Binding-site contacts:
Ligand atom O3G contacts residue LYS417 of chain 1.I at 3.4 Å.
Ligand atom O3B contacts residue LYS248 of chain 1.I at 2.9 Å (salt-bridge).
Ligand atom PG contacts residue MG1 of chain 1.PC at 3.4 Å.
Ligand atom C5 contacts residue ARG227 of chain 1.I at 3.2 Å.
Ligand atom O1G contacts residue GTP1 of chain 1.RC at 2.5 Å (h-bond).
Ligand atom N7 contacts residue ARG227 of chain 1.I at 3.1 Å (salt-bridge).
Ligand atom O4' contacts residue ARG227 of chain 1.I at 3.0 Å (salt-bridge).
Ligand atom C5' contacts residue GTP1 of chain 1.RC at 3.4 Å.
Ligand atom O2A contacts residue HIS270 of chain 1.L at 2.6 Å (h-bond).
Ligand atom O1A contacts residue ARG227 of chain 1.I at 2.8 Å (salt-bridge).
Ligand atom O2B contacts residue LYS271 of chain 1.L at 2.7 Å (salt-bridge).
Ligand atom C1' contacts residue PHE51 of chain 1.L at 3.4 Å (hydrophobic).
Ligand atom O1B contacts residue MG1 of chain 1.PC at 2.3 Å.
Ligand atom C3' contacts residue VAL50 of chain 1.L at 3.3 Å (hydrophobic).
Ligand atom C3' contacts residue GTP1 of chain 1.RC at 3.3 Å.
Ligand atom O2G contacts residue ARG246 of chain 1.I at 3.2 Å (salt-bridge).
Ligand atom N3 contacts residue ARG227 of chain 1.I at 3.4 Å (salt-bridge).
Ligand atom O3A contacts residue GTP1 of chain 1.RC at 3.5 Å (h-bond).
Ligand atom N6 contacts residue ASN252 of chain 1.I at 3.2 Å (h-bond).
Ligand atom PG contacts residue ARG246 of chain 1.I at 3.5 Å.
Ligand atom O1G contacts residue MG1 of chain 1.PC at 2.3 Å.
Ligand atom O1B contacts residue GTP1 of chain 1.RC at 2.8 Å (h-bond).
Ligand atom PA contacts residue LYS248 of chain 1.I at 3.2 Å.
Ligand atom C2 contacts residue ASN13 of chain 1.K at 3.3 Å.
Ligand atom O3B contacts residue LYS271 of chain 1.L at 3.5 Å (salt-bridge).
Ligand atom C4' contacts residue GTP1 of chain 1.RC at 3.4 Å.
Ligand atom N9 contacts residue ARG227 of chain 1.I at 3.1 Å (salt-bridge).
Ligand atom O2G contacts residue LYS271 of chain 1.L at 3.0 Å (salt-bridge).
Ligand atom O1G contacts residue LYS417 of chain 1.I at 3.2 Å (salt-bridge).
Ligand atom O3' contacts residue ASN13 of chain 1.K at 3.4 Å (h-bond).
Ligand atom C8 contacts residue ARG227 of chain 1.I at 3.4 Å.
Ligand atom O3' contacts residue GTP1 of chain 1.RC at 3.4 Å (h-bond).
Ligand atom O3' contacts residue VAL50 of chain 1.L at 2.5 Å (h-bond).
Ligand atom C4 contacts residue ARG227 of chain 1.I at 3.0 Å.
Ligand atom C5' contacts residue VAL11 of chain 1.K at 3.5 Å (hydrophobic).
Ligand atom N3 contacts residue ASN13 of chain 1.K at 3.0 Å (h-bond).
Ligand atom O2B contacts residue HIS270 of chain 1.L at 3.3 Å (h-bond).
Ligand atom O3G contacts residue ARG246 of chain 1.I at 2.8 Å (salt-bridge).
Ligand atom O3A contacts residue LYS248 of chain 1.I at 3.5 Å (salt-bridge).
Ligand atom O1A contacts residue LYS248 of chain 1.I at 2.6 Å (salt-bridge).

Sequence of chain 1.K:
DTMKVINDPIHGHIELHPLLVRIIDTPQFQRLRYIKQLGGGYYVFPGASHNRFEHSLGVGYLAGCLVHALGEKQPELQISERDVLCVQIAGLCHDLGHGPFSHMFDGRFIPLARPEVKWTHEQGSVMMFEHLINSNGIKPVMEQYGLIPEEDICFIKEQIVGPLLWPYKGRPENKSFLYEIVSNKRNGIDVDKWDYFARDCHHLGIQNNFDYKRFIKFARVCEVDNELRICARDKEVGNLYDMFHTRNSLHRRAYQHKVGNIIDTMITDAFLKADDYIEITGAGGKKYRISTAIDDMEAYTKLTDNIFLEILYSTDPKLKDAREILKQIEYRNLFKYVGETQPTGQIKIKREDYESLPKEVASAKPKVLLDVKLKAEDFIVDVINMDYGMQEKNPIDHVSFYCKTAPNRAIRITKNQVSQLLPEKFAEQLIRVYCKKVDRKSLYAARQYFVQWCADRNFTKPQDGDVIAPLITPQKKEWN

Sequence of chain 1.L:
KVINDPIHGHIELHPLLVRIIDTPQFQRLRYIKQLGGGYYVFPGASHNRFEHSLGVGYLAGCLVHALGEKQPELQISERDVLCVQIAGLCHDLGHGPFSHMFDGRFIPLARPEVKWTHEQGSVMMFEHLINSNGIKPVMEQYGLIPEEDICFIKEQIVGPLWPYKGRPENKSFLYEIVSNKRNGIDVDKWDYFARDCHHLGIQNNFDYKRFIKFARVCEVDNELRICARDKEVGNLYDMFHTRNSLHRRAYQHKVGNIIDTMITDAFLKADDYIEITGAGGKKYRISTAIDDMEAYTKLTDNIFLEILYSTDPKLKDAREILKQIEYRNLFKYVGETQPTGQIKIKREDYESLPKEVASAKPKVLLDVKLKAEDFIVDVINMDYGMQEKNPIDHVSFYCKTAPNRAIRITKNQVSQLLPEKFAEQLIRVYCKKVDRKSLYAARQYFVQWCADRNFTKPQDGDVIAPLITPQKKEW

The protein below binds the small molecule below.
Small molecule (SMILES): Nc1ncnc2c1ncn2[C@H]1C[C@H](O)[C@@H](CO[P](=O)(O)O[P](=O)(O)OP(=O)(O)O)O1

Sequence of chain 1.I:
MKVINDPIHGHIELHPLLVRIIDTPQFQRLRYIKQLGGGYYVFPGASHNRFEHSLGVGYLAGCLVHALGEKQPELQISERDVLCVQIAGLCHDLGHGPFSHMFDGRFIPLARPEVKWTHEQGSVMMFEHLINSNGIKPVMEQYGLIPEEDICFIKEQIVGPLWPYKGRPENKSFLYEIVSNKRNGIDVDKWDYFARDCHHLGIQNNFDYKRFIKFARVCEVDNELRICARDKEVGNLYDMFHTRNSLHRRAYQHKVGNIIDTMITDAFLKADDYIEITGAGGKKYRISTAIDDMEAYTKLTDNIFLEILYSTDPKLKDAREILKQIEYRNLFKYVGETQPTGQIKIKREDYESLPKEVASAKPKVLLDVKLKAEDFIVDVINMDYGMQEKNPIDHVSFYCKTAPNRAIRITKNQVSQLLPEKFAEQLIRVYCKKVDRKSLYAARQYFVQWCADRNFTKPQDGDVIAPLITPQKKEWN